Binding-site contacts:
Ligand atom CD1 contacts residue LEU63 of chain 1.C at 3.4 Å (hydrophobic).
Ligand atom O contacts residue LYS62 of chain 1.C at 3.5 Å.
Ligand atom CB contacts residue TYR99 of chain 1.C at 3.5 Å (hydrophobic).
Ligand atom CE2 contacts residue LEU63 of chain 1.C at 3.5 Å (hydrophobic).
Ligand atom O3P contacts residue ARG41 of chain 1.C at 2.9 Å (salt-bridge).
Ligand atom O2P contacts residue ARG41 of chain 1.C at 3.1 Å (salt-bridge).
Ligand atom CA contacts residue LEU63 of chain 1.C at 3.2 Å (hydrophobic).
Ligand atom N contacts residue TYR99 of chain 1.C at 2.9 Å (h-bond).
Ligand atom P contacts residue SER44 of chain 1.C at 3.4 Å.
Ligand atom N contacts residue LEU63 of chain 1.C at 2.9 Å (h-bond).
Ligand atom O3P contacts residue SER44 of chain 1.C at 2.7 Å (h-bond).
Ligand atom CA contacts residue ASN61 of chain 1.C at 3.4 Å.
Ligand atom OD1 contacts residue ASN27 of chain 1.C at 3.0 Å (h-bond).
Ligand atom O2P contacts residue SER44 of chain 1.C at 2.7 Å (h-bond).
Ligand atom O3P contacts residue THR52 of chain 1.C at 2.7 Å (h-bond).
Ligand atom CB contacts residue EDO1 of chain 1.L at 3.5 Å.
Ligand atom O3P contacts residue ALA43 of chain 1.C at 3.3 Å.
Ligand atom OD2 contacts residue ARG23 of chain 1.C at 2.8 Å (salt-bridge).
Ligand atom N contacts residue ASN60 of chain 1.C at 3.0 Å (h-bond).
Ligand atom CA contacts residue TYR99 of chain 1.C at 3.4 Å (hydrophobic).
Ligand atom OD1 contacts residue SER76 of chain 1.C at 3.4 Å (h-bond).
Ligand atom CG contacts residue ASN27 of chain 1.C at 3.4 Å.
Ligand atom OH contacts residue THR52 of chain 1.C at 3.3 Å.
Ligand atom O contacts residue TYR99 of chain 1.C at 2.8 Å (h-bond).
Ligand atom N contacts residue EDO1 of chain 1.L at 3.1 Å (h-bond).
Ligand atom C contacts residue TYR99 of chain 1.C at 3.2 Å (hydrophobic).
Ligand atom OD2 contacts residue ASN27 of chain 1.C at 2.8 Å (h-bond).
Ligand atom O contacts residue ASN100 of chain 1.C at 2.9 Å (h-bond).
Ligand atom N contacts residue TYR99 of chain 1.C at 3.3 Å (h-bond).
Ligand atom CA contacts residue TYR99 of chain 1.C at 3.5 Å (hydrophobic).
Ligand atom OE2 contacts residue ALA101 of chain 1.C at 2.9 Å (h-bond).
Ligand atom N contacts residue ASN61 of chain 1.C at 3.2 Å (h-bond).
Ligand atom OD1 contacts residue TYR99 of chain 1.C at 3.5 Å.
Ligand atom O contacts residue TYR99 of chain 1.C at 3.3 Å (h-bond).
Ligand atom O contacts residue LEU63 of chain 1.C at 2.9 Å (h-bond).
Ligand atom CG1 contacts residue ASN100 of chain 1.C at 3.4 Å.
Ligand atom OD1 contacts residue ASN61 of chain 1.C at 3.0 Å (h-bond).
Ligand atom C contacts residue LEU63 of chain 1.C at 3.5 Å (hydrophobic).
Ligand atom CG contacts residue SER76 of chain 1.C at 3.5 Å.
Ligand atom O contacts residue TYR99 of chain 1.C at 3.5 Å.

This small molecule binds to this protein.
Small molecule (SMILES): CC(C)[C@H](NC(=O)[C@H](Cc1ccc(OP(=O)(O)O)cc1)NC(=O)[C@H](CO)NC(=O)[C@H](CC(=O)O)NC(=O)[C@H](C)N)C(=O)NCC(=O)N[C@@H](CC(=O)O)C(=O)N[C@@H](CCC(=O)O)C(=O)N[C@@H](C)C=O

Sequence of chain 1.C:
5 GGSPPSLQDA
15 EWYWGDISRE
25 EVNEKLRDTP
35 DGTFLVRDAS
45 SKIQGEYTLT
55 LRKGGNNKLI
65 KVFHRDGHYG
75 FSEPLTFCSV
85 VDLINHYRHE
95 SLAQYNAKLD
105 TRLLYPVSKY